Binding-site contacts:
Ligand atom O1A contacts residue 9S71 of chain 2.H at 0.4 Å (h-bond).
Ligand atom O10 contacts residue 9S71 of chain 2.H at 0.4 Å (h-bond).
Ligand atom O1B contacts residue TYR324 of chain 2.A at 3.3 Å (h-bond).
Ligand atom N5 contacts residue 9S71 of chain 2.H at 0.4 Å (h-bond).
Ligand atom O9 contacts residue 9S71 of chain 2.H at 0.1 Å (h-bond).
Ligand atom C7 contacts residue 9S71 of chain 2.H at 0.3 Å.
Ligand atom O10 contacts residue ARG71 of chain 2.A at 2.8 Å (salt-bridge).
Ligand atom O4 contacts residue GLU38 of chain 2.A at 3.3 Å (salt-bridge).
Ligand atom O1B contacts residue 9S71 of chain 2.H at 0.3 Å (h-bond).
Ligand atom C10 contacts residue 9S71 of chain 2.H at 0.3 Å.
Ligand atom F1 contacts residue 9S71 of chain 2.H at 0.8 Å.
Ligand atom C4 contacts residue TYR324 of chain 2.A at 3.4 Å (hydrophobic).
Ligand atom C9 contacts residue 9S71 of chain 2.H at 0.8 Å.
Ligand atom C2 contacts residue TYR324 of chain 2.A at 2.6 Å (hydrophobic).
Ligand atom F1 contacts residue ASP70 of chain 2.A at 2.4 Å.
Ligand atom O4 contacts residue 9S71 of chain 2.H at 0.8 Å (h-bond).
Ligand atom C1 contacts residue 9S71 of chain 2.H at 0.6 Å.
Ligand atom O6 contacts residue 9S71 of chain 2.H at 0.6 Å (h-bond).
Ligand atom O1B contacts residue ARG212 of chain 2.A at 3.3 Å (salt-bridge).
Ligand atom O1A contacts residue ARG37 of chain 2.A at 2.7 Å (salt-bridge).
Ligand atom C4 contacts residue 9S71 of chain 2.H at 0.6 Å.
Ligand atom C8 contacts residue 9S71 of chain 2.H at 0.7 Å.
Ligand atom F1 contacts residue ARG37 of chain 2.A at 3.4 Å.
Ligand atom O4 contacts residue ASP70 of chain 2.A at 3.3 Å.
Ligand atom C5 contacts residue 9S71 of chain 2.H at 0.5 Å.
Ligand atom C3 contacts residue TYR324 of chain 2.A at 3.0 Å (hydrophobic).
Ligand atom O9 contacts residue GLU196 of chain 2.A at 2.6 Å (salt-bridge).
Ligand atom C6 contacts residue TYR324 of chain 2.A at 3.1 Å (hydrophobic).
Ligand atom C8 contacts residue GLU197 of chain 2.A at 3.2 Å.
Ligand atom C6 contacts residue 9S71 of chain 2.H at 0.3 Å.
Ligand atom C11 contacts residue 9S71 of chain 2.H at 0.3 Å.
Ligand atom C9 contacts residue GLU196 of chain 2.A at 3.2 Å.
Ligand atom O6 contacts residue TYR324 of chain 2.A at 2.8 Å (h-bond).
Ligand atom O1B contacts residue ARG290 of chain 2.A at 2.7 Å (salt-bridge).
Ligand atom C2 contacts residue 9S71 of chain 2.H at 1.2 Å.
Ligand atom O1A contacts residue ARG290 of chain 2.A at 2.9 Å (salt-bridge).
Ligand atom C3 contacts residue 9S71 of chain 2.H at 0.6 Å.
Ligand atom C1 contacts residue TYR324 of chain 2.A at 2.9 Å (hydrophobic).
Ligand atom C8 contacts residue GLU196 of chain 2.A at 3.3 Å.
Ligand atom O7 contacts residue 9S71 of chain 2.H at 0.8 Å (h-bond).

This small molecule binds to this protein.
Small molecule (SMILES): CC(=O)N[C@@H]1[C@@H](O)[C@@H](F)C(C(=O)O)=[O+][C@H]1[C@H](O)CCO

Sequence of chain 2.A:
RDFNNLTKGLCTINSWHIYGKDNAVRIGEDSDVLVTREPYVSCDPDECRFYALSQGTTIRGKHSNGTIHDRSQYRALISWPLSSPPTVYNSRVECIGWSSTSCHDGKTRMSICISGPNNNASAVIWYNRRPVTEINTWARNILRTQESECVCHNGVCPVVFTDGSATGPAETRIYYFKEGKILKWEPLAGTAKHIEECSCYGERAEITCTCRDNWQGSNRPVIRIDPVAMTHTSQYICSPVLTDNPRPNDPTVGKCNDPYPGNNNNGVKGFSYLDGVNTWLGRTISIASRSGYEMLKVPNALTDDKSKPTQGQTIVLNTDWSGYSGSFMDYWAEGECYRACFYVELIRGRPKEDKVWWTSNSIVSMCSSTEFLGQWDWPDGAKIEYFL